Sequence of chain 1.B:
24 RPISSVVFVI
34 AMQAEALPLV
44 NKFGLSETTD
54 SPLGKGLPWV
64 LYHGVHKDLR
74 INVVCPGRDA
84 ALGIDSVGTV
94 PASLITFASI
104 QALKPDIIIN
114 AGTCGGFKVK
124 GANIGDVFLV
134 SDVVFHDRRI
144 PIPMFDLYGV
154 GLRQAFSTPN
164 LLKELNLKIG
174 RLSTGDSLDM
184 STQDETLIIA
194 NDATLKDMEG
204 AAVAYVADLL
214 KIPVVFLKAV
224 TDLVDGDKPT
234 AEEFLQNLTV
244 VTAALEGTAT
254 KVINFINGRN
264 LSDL

Binding-site contacts:
Ligand atom N1 contacts residue LYS199 of chain 1.B at 2.8 Å (salt-bridge).
Ligand atom N6 contacts residue VAL227 of chain 1.B at 3.7 Å.
Ligand atom C5 contacts residue LYS199 of chain 1.B at 4.0 Å.
Ligand atom C2 contacts residue LYS199 of chain 1.B at 3.3 Å.
Ligand atom N6 contacts residue ASP225 of chain 1.B at 3.0 Å (salt-bridge).
Ligand atom N3 contacts residue LYS199 of chain 1.B at 3.7 Å.
Ligand atom C5 contacts residue CYS117 of chain 1.B at 3.9 Å (hydrophobic).
Ligand atom C2 contacts residue SER180 of chain 1.B at 4.1 Å.
Ligand atom C2 contacts residue MET201 of chain 1.B at 3.7 Å (hydrophobic).
Ligand atom N3 contacts residue ASP200 of chain 1.B at 3.5 Å.
Ligand atom C6 contacts residue ASP225 of chain 1.B at 3.9 Å.
Ligand atom C8 contacts residue ASP225 of chain 1.B at 3.4 Å.
Ligand atom C5 contacts residue ASP225 of chain 1.B at 3.8 Å.
Ligand atom N6 contacts residue THR233 of chain 1.B at 3.6 Å.
Ligand atom C5 contacts residue GLY118 of chain 1.B at 3.4 Å.
Ligand atom C8 contacts residue CYS117 of chain 1.B at 3.4 Å (hydrophobic).
Ligand atom C4 contacts residue LEU181 of chain 1.B at 3.7 Å (hydrophobic).
Ligand atom N7 contacts residue ASP225 of chain 1.B at 2.6 Å (salt-bridge).
Ligand atom C6 contacts residue GLY118 of chain 1.B at 3.9 Å.
Ligand atom C8 contacts residue PHE237 of chain 1.B at 3.8 Å (hydrophobic).
Ligand atom C8 contacts residue THR224 of chain 1.B at 3.5 Å.
Ligand atom N6 contacts residue GLY118 of chain 1.B at 3.7 Å.
Ligand atom C6 contacts residue LEU181 of chain 1.B at 3.9 Å (hydrophobic).
Ligand atom N3 contacts residue LEU181 of chain 1.B at 3.9 Å.
Ligand atom N7 contacts residue CYS117 of chain 1.B at 3.4 Å.
Ligand atom N7 contacts residue GLY118 of chain 1.B at 3.3 Å (h-bond).
Ligand atom N1 contacts residue LEU181 of chain 1.B at 3.5 Å (h-bond).
Ligand atom N9 contacts residue THR116 of chain 1.B at 3.9 Å.
Ligand atom C4 contacts residue GLY118 of chain 1.B at 3.9 Å.
Ligand atom C2 contacts residue ASP200 of chain 1.B at 3.7 Å.
Ligand atom C5 contacts residue LEU181 of chain 1.B at 3.7 Å (hydrophobic).
Ligand atom N9 contacts residue GLY118 of chain 1.B at 4.1 Å.
Ligand atom N6 contacts residue LEU181 of chain 1.B at 3.9 Å.
Ligand atom N9 contacts residue CYS117 of chain 1.B at 3.6 Å.
Ligand atom N7 contacts residue THR224 of chain 1.B at 3.8 Å.
Ligand atom C2 contacts residue LEU181 of chain 1.B at 4.0 Å (hydrophobic).
Ligand atom C6 contacts residue LYS199 of chain 1.B at 4.0 Å.
Ligand atom N3 contacts residue MET201 of chain 1.B at 3.5 Å.
Ligand atom C4 contacts residue LYS199 of chain 1.B at 3.8 Å.
Ligand atom C8 contacts residue GLY118 of chain 1.B at 3.7 Å.

The small molecule below binds the protein below.
Small molecule (SMILES): Nc1ncnc2[nH]cnc12